The small molecule below binds the protein below.
Small molecule (SMILES): O=C(O)c1cccc([C@H]2CCC[C@@H]2c2nc3cccc(O)c3[nH]2)c1

Sequence of chain 11.A:
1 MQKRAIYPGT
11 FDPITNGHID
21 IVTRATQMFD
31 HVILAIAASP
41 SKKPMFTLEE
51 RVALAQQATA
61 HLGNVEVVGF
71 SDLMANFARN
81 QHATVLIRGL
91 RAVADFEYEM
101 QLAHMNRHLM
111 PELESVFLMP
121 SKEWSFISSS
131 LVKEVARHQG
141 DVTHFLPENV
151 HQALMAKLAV

Sequence of chain 7.A:
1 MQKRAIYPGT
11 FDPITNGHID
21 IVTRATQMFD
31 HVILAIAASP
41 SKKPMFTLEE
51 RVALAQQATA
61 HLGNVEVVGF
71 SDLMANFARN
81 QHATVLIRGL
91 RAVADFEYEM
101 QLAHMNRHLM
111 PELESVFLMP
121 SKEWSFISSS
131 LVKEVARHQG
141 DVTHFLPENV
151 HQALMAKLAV

Binding-site contacts:
Ligand atom C2 contacts residue MET74 of chain 7.A at 3.7 Å (hydrophobic).
Ligand atom C10 contacts residue ASP72 of chain 7.A at 3.7 Å.
Ligand atom N contacts residue GLU134 of chain 11.A at 2.8 Å (salt-bridge).
Ligand atom C1 contacts residue MET74 of chain 7.A at 3.5 Å (hydrophobic).
Ligand atom C14 contacts residue LEU102 of chain 7.A at 3.7 Å (hydrophobic).
Ligand atom C4 contacts residue ALA37 of chain 7.A at 3.7 Å (hydrophobic).
Ligand atom C18 contacts residue LEU73 of chain 7.A at 3.5 Å (hydrophobic).
Ligand atom C9 contacts residue HIS138 of chain 11.A at 3.5 Å.
Ligand atom C16 contacts residue ASN106 of chain 7.A at 3.3 Å.
Ligand atom C11 contacts residue ASP72 of chain 7.A at 3.9 Å.
Ligand atom C12 contacts residue GLU134 of chain 11.A at 3.8 Å.
Ligand atom C7 contacts residue GLU134 of chain 11.A at 3.8 Å.
Ligand atom C17 contacts residue MET74 of chain 7.A at 3.8 Å (hydrophobic).
Ligand atom C13 contacts residue LEU73 of chain 7.A at 3.8 Å (hydrophobic).
Ligand atom O2 contacts residue MET74 of chain 7.A at 3.2 Å.
Ligand atom O2 contacts residue LEU73 of chain 7.A at 3.7 Å.
Ligand atom C3 contacts residue GLY9 of chain 7.A at 3.7 Å.
Ligand atom C16 contacts residue LEU102 of chain 7.A at 3.7 Å (hydrophobic).
Ligand atom C18 contacts residue MET74 of chain 7.A at 3.8 Å (hydrophobic).
Ligand atom C16 contacts residue MET105 of chain 7.A at 3.9 Å (hydrophobic).
Ligand atom C16 contacts residue LEU109 of chain 7.A at 3.9 Å (hydrophobic).
Ligand atom C contacts residue MET74 of chain 7.A at 3.9 Å (hydrophobic).
Ligand atom C10 contacts residue HIS138 of chain 11.A at 3.7 Å.
Ligand atom C2 contacts residue GLY9 of chain 7.A at 3.7 Å.
Ligand atom C15 contacts residue MET105 of chain 7.A at 3.8 Å (hydrophobic).
Ligand atom O2 contacts residue ALA75 of chain 7.A at 3.1 Å (h-bond).
Ligand atom O1 contacts residue ARG88 of chain 7.A at 2.9 Å (salt-bridge).
Ligand atom C17 contacts residue ASN106 of chain 7.A at 3.3 Å.
Ligand atom O2 contacts residue ASN106 of chain 7.A at 2.6 Å (h-bond).
Ligand atom C3 contacts residue PHE70 of chain 7.A at 3.8 Å (hydrophobic).
Ligand atom N1 contacts residue MET74 of chain 7.A at 2.9 Å (h-bond).
Ligand atom O contacts residue TYR98 of chain 7.A at 3.9 Å.
Ligand atom C17 contacts residue LEU73 of chain 7.A at 3.8 Å (hydrophobic).
Ligand atom C6 contacts residue MET74 of chain 7.A at 3.6 Å (hydrophobic).
Ligand atom C contacts residue ARG88 of chain 7.A at 3.8 Å.
Ligand atom C4 contacts residue PHE70 of chain 7.A at 3.7 Å (hydrophobic).
Ligand atom N1 contacts residue LEU73 of chain 7.A at 3.4 Å.
Ligand atom C15 contacts residue LEU102 of chain 7.A at 3.4 Å (hydrophobic).
Ligand atom C15 contacts residue VAL135 of chain 11.A at 3.7 Å (hydrophobic).
Ligand atom C13 contacts residue GLU134 of chain 11.A at 3.7 Å.